A small-molecule ligand and the protein it binds are described below.
Small molecule (SMILES): CC(=O)N[C@H]1[C@@H](O[C@H]2[C@H](O)[C@@H](NC(C)=O)CO[C@@H]2CO)O[C@H](CO)[C@@H](O)[C@@H]1O

Binding-site contacts:
Ligand atom C6 contacts residue ILE281 of chain 1.B at 3.7 Å (hydrophobic).
Ligand atom C1 contacts residue ASN260 of chain 1.B at 1.4 Å.
Ligand atom C5 contacts residue ASN260 of chain 1.B at 3.7 Å.
Ligand atom C7 contacts residue ASN260 of chain 1.B at 3.9 Å.
Ligand atom C3 contacts residue ASN260 of chain 1.B at 3.8 Å.
Ligand atom C4 contacts residue ASN260 of chain 1.B at 4.2 Å.
Ligand atom O5 contacts residue ASN260 of chain 1.B at 2.4 Å (h-bond).
Ligand atom N2 contacts residue ASN260 of chain 1.B at 2.9 Å (h-bond).
Ligand atom C8 contacts residue VAL387 of chain 1.B at 4.4 Å (hydrophobic).
Ligand atom O5 contacts residue ILE281 of chain 1.B at 4.3 Å.
Ligand atom O7 contacts residue ASN260 of chain 1.B at 4.3 Å.
Ligand atom O6 contacts residue ILE281 of chain 1.B at 4.2 Å.
Ligand atom C2 contacts residue ASN260 of chain 1.B at 2.5 Å.

Sequence of chain 1.B:
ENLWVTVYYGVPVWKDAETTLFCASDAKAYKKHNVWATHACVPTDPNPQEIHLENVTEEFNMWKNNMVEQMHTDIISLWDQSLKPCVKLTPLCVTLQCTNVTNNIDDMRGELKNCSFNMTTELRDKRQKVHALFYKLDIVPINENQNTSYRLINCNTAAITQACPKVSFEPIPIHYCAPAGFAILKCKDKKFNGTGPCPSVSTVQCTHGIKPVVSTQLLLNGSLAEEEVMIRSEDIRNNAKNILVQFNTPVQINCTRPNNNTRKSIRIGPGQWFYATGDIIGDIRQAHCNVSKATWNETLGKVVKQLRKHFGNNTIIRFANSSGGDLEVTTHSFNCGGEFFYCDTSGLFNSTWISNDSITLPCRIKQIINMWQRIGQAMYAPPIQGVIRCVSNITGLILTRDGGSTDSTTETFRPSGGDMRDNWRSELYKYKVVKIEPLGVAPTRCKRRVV